Binding-site contacts:
Ligand atom O17 contacts residue GLY29 of chain 1.A at 3.7 Å.
Ligand atom C21 contacts residue THR28 of chain 1.C at 3.4 Å.
Ligand atom C6 contacts residue MET178 of chain 1.A at 3.5 Å (hydrophobic).
Ligand atom C13 contacts residue THR32 of chain 1.A at 3.4 Å.
Ligand atom C9 contacts residue LEU31 of chain 1.A at 3.6 Å (hydrophobic).
Ligand atom O18 contacts residue THR32 of chain 1.A at 3.1 Å (h-bond).
Ligand atom C24 contacts residue GLY22 of chain 1.A at 3.7 Å.
Ligand atom C27 contacts residue GLY22 of chain 1.A at 3.4 Å.
Ligand atom N8 contacts residue MET178 of chain 1.A at 3.8 Å.
Ligand atom C13 contacts residue LEU31 of chain 1.A at 3.7 Å (hydrophobic).
Ligand atom O28 contacts residue THR32 of chain 1.A at 3.2 Å (h-bond).
Ligand atom C1 contacts residue MET178 of chain 1.A at 3.4 Å (hydrophobic).
Ligand atom O17 contacts residue GLY27 of chain 1.A at 3.2 Å.
Ligand atom O28 contacts residue GLY29 of chain 1.A at 3.2 Å.
Ligand atom O18 contacts residue GLY29 of chain 1.A at 3.2 Å.
Ligand atom O18 contacts residue LEU31 of chain 1.A at 3.0 Å (h-bond).
Ligand atom C15 contacts residue GLY22 of chain 1.A at 3.8 Å.
Ligand atom N4 contacts residue LEU31 of chain 1.A at 3.6 Å.
Ligand atom N26 contacts residue GLY22 of chain 1.A at 3.0 Å (h-bond).
Ligand atom CL1 contacts residue LEU176 of chain 1.A at 3.4 Å.
Ligand atom C24 contacts residue 95G1 of chain 1.K at 3.6 Å.
Ligand atom C27 contacts residue GLY29 of chain 1.A at 3.4 Å.
Ligand atom C13 contacts residue GLY22 of chain 1.A at 3.7 Å.
Ligand atom C22 contacts residue ARG23 of chain 1.A at 3.4 Å.
Ligand atom O18 contacts residue GLU30 of chain 1.A at 3.4 Å (salt-bridge).
Ligand atom N19 contacts residue GLY29 of chain 1.A at 3.3 Å (h-bond).
Ligand atom C21 contacts residue ARG23 of chain 1.A at 3.5 Å.
Ligand atom N20 contacts residue 95G1 of chain 1.K at 3.1 Å.
Ligand atom C21 contacts residue 95G1 of chain 1.K at 3.1 Å.
Ligand atom S23 contacts residue MET19 of chain 1.A at 3.6 Å.
Ligand atom C3 contacts residue MET178 of chain 1.A at 3.5 Å (hydrophobic).
Ligand atom S23 contacts residue ARG23 of chain 1.A at 3.7 Å.
Ligand atom N4 contacts residue MET178 of chain 1.A at 3.5 Å.
Ligand atom N19 contacts residue GLY22 of chain 1.A at 3.4 Å (h-bond).
Ligand atom N26 contacts residue GLY27 of chain 1.A at 3.4 Å (h-bond).
Ligand atom CL7 contacts residue GLU21 of chain 1.A at 3.7 Å.
Ligand atom S16 contacts residue GLY29 of chain 1.A at 3.6 Å (h-bond).
Ligand atom C22 contacts residue 95G1 of chain 1.K at 3.6 Å.
Ligand atom N19 contacts residue GLY27 of chain 1.A at 3.2 Å.
Ligand atom O17 contacts residue THR28 of chain 1.A at 3.4 Å (h-bond).

Sequence of chain 1.A:
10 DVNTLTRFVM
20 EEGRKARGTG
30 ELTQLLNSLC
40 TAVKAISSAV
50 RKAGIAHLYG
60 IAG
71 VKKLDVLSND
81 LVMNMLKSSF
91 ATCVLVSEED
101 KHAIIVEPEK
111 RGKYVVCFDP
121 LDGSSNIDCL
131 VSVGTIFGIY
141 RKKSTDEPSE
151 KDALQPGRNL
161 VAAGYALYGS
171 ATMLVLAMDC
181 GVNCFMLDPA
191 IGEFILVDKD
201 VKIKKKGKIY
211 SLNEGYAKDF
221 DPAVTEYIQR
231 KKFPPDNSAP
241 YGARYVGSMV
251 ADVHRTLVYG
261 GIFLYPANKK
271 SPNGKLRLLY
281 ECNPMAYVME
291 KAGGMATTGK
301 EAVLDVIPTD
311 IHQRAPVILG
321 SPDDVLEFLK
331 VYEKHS

This small molecule binds to this protein.
Small molecule (SMILES): Cn1nc(Cl)c(Cl)c1Oc1ccc(S(=O)(=O)NC(=O)Nc2ncc(Br)s2)cc1

Sequence of chain 1.C:
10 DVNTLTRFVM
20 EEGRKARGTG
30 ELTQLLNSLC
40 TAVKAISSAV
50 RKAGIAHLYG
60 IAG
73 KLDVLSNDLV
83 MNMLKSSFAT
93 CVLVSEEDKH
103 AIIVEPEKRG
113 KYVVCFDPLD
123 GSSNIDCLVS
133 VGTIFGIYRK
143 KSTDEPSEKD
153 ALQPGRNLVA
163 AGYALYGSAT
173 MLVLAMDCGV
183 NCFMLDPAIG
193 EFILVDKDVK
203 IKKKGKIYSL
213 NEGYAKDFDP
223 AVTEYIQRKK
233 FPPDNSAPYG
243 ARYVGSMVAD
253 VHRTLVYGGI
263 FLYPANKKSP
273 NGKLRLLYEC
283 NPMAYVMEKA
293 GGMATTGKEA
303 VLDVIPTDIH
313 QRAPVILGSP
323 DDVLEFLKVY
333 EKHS